A protein and the small-molecule ligand that binds it are described below.
Small molecule (SMILES): CC(=O)N[C@@H]1[C@@H](O)[C@H](O)[C@@H](CO)O[C@H]1O

Sequence of chain 1.B:
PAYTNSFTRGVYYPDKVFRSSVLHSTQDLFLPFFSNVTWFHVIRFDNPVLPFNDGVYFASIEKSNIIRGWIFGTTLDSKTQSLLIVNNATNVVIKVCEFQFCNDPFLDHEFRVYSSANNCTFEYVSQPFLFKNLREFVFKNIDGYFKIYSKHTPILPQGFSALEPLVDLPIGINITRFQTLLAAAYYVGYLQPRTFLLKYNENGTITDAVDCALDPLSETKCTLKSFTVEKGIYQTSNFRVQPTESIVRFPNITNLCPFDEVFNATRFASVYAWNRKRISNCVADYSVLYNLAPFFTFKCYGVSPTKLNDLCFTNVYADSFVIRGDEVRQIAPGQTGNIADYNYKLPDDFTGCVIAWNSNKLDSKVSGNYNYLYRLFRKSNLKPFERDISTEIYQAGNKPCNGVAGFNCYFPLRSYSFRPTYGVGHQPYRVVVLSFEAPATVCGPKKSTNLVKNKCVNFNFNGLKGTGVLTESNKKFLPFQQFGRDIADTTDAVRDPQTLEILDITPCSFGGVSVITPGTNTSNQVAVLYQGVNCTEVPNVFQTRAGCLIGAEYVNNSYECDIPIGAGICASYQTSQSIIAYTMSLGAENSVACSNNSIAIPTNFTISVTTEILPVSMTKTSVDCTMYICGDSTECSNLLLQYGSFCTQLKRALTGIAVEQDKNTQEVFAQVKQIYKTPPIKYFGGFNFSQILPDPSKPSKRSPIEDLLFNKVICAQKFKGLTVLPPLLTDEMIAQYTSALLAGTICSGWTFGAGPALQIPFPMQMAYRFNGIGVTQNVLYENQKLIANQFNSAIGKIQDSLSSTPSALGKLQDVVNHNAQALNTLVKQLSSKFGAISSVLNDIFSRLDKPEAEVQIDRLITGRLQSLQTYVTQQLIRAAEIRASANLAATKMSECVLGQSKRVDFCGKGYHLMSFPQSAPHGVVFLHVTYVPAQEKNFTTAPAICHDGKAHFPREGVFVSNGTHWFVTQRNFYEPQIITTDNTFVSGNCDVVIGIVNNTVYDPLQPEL

Binding-site contacts:
Ligand atom C8 contacts residue ASN654 of chain 1.B at 3.9 Å.
Ligand atom C2 contacts residue ASN654 of chain 1.B at 2.5 Å.
Ligand atom C5 contacts residue ASN654 of chain 1.B at 3.8 Å.
Ligand atom C8 contacts residue TYR652 of chain 1.B at 3.0 Å (hydrophobic).
Ligand atom C7 contacts residue ASN654 of chain 1.B at 3.4 Å.
Ligand atom C1 contacts residue ASN654 of chain 1.B at 1.5 Å.
Ligand atom C4 contacts residue ASN654 of chain 1.B at 4.3 Å.
Ligand atom O7 contacts residue ASN654 of chain 1.B at 3.4 Å (h-bond).
Ligand atom C3 contacts residue ASN654 of chain 1.B at 3.9 Å.
Ligand atom C8 contacts residue VAL653 of chain 1.B at 3.9 Å (hydrophobic).
Ligand atom O5 contacts residue ASN654 of chain 1.B at 2.4 Å (h-bond).
Ligand atom N2 contacts residue ASN654 of chain 1.B at 3.0 Å (h-bond).